Binding-site contacts:
Ligand atom C02 contacts residue HEM1 of chain 1.C at 3.1 Å.
Ligand atom N13 contacts residue GLU296 of chain 1.A at 4.0 Å.
Ligand atom C04 contacts residue PRO269 of chain 1.A at 3.6 Å (hydrophobic).
Ligand atom C05 contacts residue HEM1 of chain 1.C at 3.2 Å.
Ligand atom C14 contacts residue ALA270 of chain 1.A at 4.0 Å (hydrophobic).
Ligand atom C22 contacts residue H4B1 of chain 1.D at 3.7 Å.
Ligand atom C18 contacts residue VAL271 of chain 1.A at 3.7 Å (hydrophobic).
Ligand atom N19 contacts residue HEM1 of chain 1.C at 2.5 Å (h-bond).
Ligand atom C16 contacts residue VAL271 of chain 1.A at 3.6 Å (hydrophobic).
Ligand atom C21 contacts residue TRP382 of chain 1.A at 4.1 Å (hydrophobic).
Ligand atom N13 contacts residue ALA270 of chain 1.A at 3.8 Å.
Ligand atom C20 contacts residue HEM1 of chain 1.C at 3.4 Å.
Ligand atom C14 contacts residue GLN182 of chain 1.A at 3.6 Å.
Ligand atom C12 contacts residue GLU296 of chain 1.A at 3.7 Å.
Ligand atom N03 contacts residue VAL271 of chain 1.A at 3.9 Å.
Ligand atom C22 contacts residue TRP382 of chain 1.A at 3.6 Å (hydrophobic).
Ligand atom N03 contacts residue GLU296 of chain 1.A at 4.0 Å.
Ligand atom N01 contacts residue PHE288 of chain 1.A at 4.1 Å.
Ligand atom C2' contacts residue MET40 of chain 1.A at 3.6 Å (hydrophobic).
Ligand atom C05 contacts residue GLY290 of chain 1.A at 4.0 Å.
Ligand atom C15 contacts residue GLN182 of chain 1.A at 3.3 Å.
Ligand atom C18 contacts residue HEM1 of chain 1.C at 3.4 Å.
Ligand atom N01 contacts residue HEM1 of chain 1.C at 2.3 Å.
Ligand atom C3' contacts residue MET40 of chain 1.A at 3.8 Å (hydrophobic).
Ligand atom C17 contacts residue HEM1 of chain 1.C at 3.1 Å.
Ligand atom N11 contacts residue HEM1 of chain 1.C at 4.1 Å.
Ligand atom F7' contacts residue LEU41 of chain 1.A at 3.1 Å.
Ligand atom N19 contacts residue TRP382 of chain 1.A at 4.1 Å.
Ligand atom C15 contacts residue VAL271 of chain 1.A at 4.1 Å (hydrophobic).
Ligand atom C21 contacts residue HEM1 of chain 1.C at 3.3 Å.
Ligand atom C14 contacts residue PRO269 of chain 1.A at 3.7 Å (hydrophobic).
Ligand atom N13 contacts residue VAL271 of chain 1.A at 3.9 Å.
Ligand atom C5' contacts residue TRP10 of chain 1.B at 3.8 Å (hydrophobic).
Ligand atom F7' contacts residue MET40 of chain 1.A at 3.5 Å.
Ligand atom N13 contacts residue PRO269 of chain 1.A at 3.3 Å.
Ligand atom N11 contacts residue GLU296 of chain 1.A at 3.8 Å.
Ligand atom C22 contacts residue HEM1 of chain 1.C at 4.0 Å.
Ligand atom C12 contacts residue VAL271 of chain 1.A at 3.4 Å (hydrophobic).
Ligand atom C4' contacts residue TRP10 of chain 1.B at 3.4 Å (hydrophobic).
Ligand atom N11 contacts residue VAL271 of chain 1.A at 3.3 Å.

Sequence of chain 1.B:
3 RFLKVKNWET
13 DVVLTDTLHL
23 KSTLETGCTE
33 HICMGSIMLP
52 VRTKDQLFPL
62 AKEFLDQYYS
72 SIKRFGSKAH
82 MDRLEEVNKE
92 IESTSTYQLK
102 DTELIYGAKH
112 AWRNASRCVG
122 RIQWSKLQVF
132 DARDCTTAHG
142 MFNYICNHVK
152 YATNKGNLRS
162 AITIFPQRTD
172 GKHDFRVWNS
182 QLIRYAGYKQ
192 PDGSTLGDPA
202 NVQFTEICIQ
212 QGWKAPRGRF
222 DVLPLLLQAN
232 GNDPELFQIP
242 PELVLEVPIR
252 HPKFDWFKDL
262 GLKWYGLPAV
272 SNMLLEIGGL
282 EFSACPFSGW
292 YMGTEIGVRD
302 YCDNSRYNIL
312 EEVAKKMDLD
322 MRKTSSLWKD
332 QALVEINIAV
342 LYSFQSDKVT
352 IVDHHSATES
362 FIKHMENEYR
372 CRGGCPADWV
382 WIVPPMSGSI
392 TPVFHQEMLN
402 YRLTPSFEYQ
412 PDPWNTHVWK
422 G

A protein and the small-molecule ligand that binds it are described below.
Small molecule (SMILES): Fc1cccc([C@@H]2C[C@H]2CNCCc2ccnc(-n3ccnc3)n2)c1

Sequence of chain 1.A:
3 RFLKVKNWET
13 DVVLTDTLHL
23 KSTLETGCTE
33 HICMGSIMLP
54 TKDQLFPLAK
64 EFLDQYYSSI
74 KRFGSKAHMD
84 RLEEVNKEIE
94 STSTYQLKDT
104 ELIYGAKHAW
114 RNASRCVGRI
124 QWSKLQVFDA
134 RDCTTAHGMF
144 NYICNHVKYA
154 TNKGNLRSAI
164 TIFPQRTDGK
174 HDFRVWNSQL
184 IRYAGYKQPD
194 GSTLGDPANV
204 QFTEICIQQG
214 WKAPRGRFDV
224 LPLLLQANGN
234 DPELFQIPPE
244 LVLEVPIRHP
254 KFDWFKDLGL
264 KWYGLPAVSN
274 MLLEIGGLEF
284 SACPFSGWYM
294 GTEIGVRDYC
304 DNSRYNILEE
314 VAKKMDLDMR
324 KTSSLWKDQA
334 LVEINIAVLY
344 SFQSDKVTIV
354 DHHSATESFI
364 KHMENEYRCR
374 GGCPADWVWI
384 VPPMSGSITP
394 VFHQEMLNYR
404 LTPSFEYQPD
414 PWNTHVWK